Binding-site contacts:
Ligand atom CAD contacts residue ARG14 of chain 1.A at 4.1 Å.
Ligand atom CAI contacts residue ARG14 of chain 1.A at 3.5 Å.
Ligand atom CAA contacts residue LEU13 of chain 1.A at 4.0 Å (hydrophobic).
Ligand atom CAE contacts residue ARG14 of chain 1.A at 3.4 Å.
Ligand atom CAG contacts residue TYR18 of chain 1.A at 3.7 Å (hydrophobic).
Ligand atom CAA contacts residue GLU11 of chain 1.A at 3.8 Å.
Ligand atom CAA contacts residue GLY12 of chain 1.A at 4.1 Å.
Ligand atom OAB contacts residue ARG14 of chain 1.A at 3.7 Å.
Ligand atom CAG contacts residue ARG14 of chain 1.A at 3.7 Å.
Ligand atom CAA contacts residue TYR18 of chain 1.A at 4.2 Å (hydrophobic).
Ligand atom OAH contacts residue ARG14 of chain 1.A at 3.6 Å.
Ligand atom CAD contacts residue TYR18 of chain 1.A at 3.7 Å (hydrophobic).
Ligand atom CAC contacts residue ARG14 of chain 1.A at 3.8 Å.
Ligand atom CAA contacts residue ARG14 of chain 1.A at 4.1 Å.
Ligand atom CAF contacts residue ARG14 of chain 1.A at 4.2 Å.
Ligand atom CAF contacts residue TYR18 of chain 1.A at 3.7 Å (hydrophobic).
Ligand atom CAJ contacts residue ARG14 of chain 1.A at 3.7 Å.

Sequence of chain 1.A:
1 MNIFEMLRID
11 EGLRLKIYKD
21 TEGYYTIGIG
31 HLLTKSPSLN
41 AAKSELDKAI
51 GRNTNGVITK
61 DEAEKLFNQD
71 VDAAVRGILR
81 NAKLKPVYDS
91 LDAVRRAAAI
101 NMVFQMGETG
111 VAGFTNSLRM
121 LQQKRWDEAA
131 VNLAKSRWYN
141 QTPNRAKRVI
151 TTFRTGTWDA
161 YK

A protein and the small-molecule ligand that binds it are described below.
Small molecule (SMILES): CCOc1ccccc1O